Binding-site contacts:
Ligand atom O6 contacts residue ASN634 of chain 1.A at 3.3 Å.
Ligand atom N2 contacts residue ASN658 of chain 1.A at 2.9 Å (h-bond).
Ligand atom O7 contacts residue ASN658 of chain 1.A at 3.9 Å.
Ligand atom C6 contacts residue LEU638 of chain 1.A at 4.4 Å (hydrophobic).
Ligand atom C1 contacts residue LEU661 of chain 1.A at 3.8 Å (hydrophobic).
Ligand atom O5 contacts residue ASN658 of chain 1.A at 2.3 Å (h-bond).
Ligand atom C5 contacts residue LEU661 of chain 1.A at 3.8 Å (hydrophobic).
Ligand atom C1 contacts residue ASN658 of chain 1.A at 1.4 Å.
Ligand atom O6 contacts residue LEU661 of chain 1.A at 4.0 Å.
Ligand atom C1 contacts residue ASN634 of chain 1.A at 3.8 Å.
Ligand atom C5 contacts residue ASN658 of chain 1.A at 3.6 Å.
Ligand atom C3 contacts residue ASN658 of chain 1.A at 3.8 Å.
Ligand atom C7 contacts residue PHE656 of chain 1.A at 3.7 Å (hydrophobic).
Ligand atom C4 contacts residue ASN658 of chain 1.A at 4.2 Å.
Ligand atom C8 contacts residue ASN658 of chain 1.A at 3.9 Å.
Ligand atom C2 contacts residue ASN658 of chain 1.A at 2.5 Å.
Ligand atom O5 contacts residue ASN634 of chain 1.A at 3.5 Å.
Ligand atom C2 contacts residue ASN634 of chain 1.A at 4.2 Å.
Ligand atom C6 contacts residue LEU661 of chain 1.A at 3.7 Å (hydrophobic).
Ligand atom C7 contacts residue ASN658 of chain 1.A at 3.5 Å.
Ligand atom C8 contacts residue PHE656 of chain 1.A at 3.4 Å (hydrophobic).
Ligand atom O7 contacts residue PHE656 of chain 1.A at 3.7 Å.
Ligand atom O6 contacts residue LEU638 of chain 1.A at 4.1 Å.
Ligand atom O5 contacts residue LEU661 of chain 1.A at 3.4 Å.

A protein and the small-molecule ligand that binds it are described below.
Small molecule (SMILES): CC(=O)N[C@@H]1[C@@H](O)[C@H](O)[C@@H](CO)O[C@H]1O

Sequence of chain 1.A:
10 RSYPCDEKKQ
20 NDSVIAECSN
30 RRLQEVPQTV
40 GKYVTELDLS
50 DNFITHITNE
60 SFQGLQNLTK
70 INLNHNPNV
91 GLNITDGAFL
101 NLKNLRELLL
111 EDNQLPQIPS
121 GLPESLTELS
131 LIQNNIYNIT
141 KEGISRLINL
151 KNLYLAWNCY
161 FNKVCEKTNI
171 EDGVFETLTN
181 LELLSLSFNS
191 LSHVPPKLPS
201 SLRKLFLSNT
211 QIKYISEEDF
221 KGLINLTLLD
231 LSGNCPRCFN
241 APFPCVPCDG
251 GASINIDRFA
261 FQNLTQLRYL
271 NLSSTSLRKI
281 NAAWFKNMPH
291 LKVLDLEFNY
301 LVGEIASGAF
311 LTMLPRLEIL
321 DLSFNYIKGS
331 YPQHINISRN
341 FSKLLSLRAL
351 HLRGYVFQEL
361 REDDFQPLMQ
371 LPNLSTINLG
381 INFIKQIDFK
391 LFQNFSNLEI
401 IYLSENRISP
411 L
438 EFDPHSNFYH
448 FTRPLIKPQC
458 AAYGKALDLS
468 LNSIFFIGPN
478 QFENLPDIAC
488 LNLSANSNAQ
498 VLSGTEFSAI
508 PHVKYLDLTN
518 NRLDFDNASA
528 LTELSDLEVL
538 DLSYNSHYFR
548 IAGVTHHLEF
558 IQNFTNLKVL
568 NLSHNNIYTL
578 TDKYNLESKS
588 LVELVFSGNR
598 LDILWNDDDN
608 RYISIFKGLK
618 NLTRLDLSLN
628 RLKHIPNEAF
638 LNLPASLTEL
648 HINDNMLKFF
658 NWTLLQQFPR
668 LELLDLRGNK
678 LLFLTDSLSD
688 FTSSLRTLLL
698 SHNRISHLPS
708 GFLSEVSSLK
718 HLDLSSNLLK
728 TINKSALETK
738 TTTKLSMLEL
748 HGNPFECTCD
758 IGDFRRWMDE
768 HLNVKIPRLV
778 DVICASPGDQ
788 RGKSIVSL